Binding-site contacts:
Ligand atom C5 contacts residue ASN159 of chain 3.G at 3.6 Å.
Ligand atom N2 contacts residue TRP216 of chain 2.G at 4.4 Å.
Ligand atom C8 contacts residue THR161 of chain 3.G at 4.1 Å.
Ligand atom C4 contacts residue TRP216 of chain 2.G at 4.4 Å (hydrophobic).
Ligand atom C3 contacts residue TRP216 of chain 2.G at 4.5 Å (hydrophobic).
Ligand atom O3 contacts residue SER213 of chain 2.G at 4.4 Å.
Ligand atom C6 contacts residue TRP216 of chain 2.G at 3.8 Å (hydrophobic).
Ligand atom O5 contacts residue TRP216 of chain 2.G at 4.4 Å.
Ligand atom O7 contacts residue ASN159 of chain 3.G at 3.8 Å.
Ligand atom C3 contacts residue ASN159 of chain 3.G at 3.8 Å.
Ligand atom C2 contacts residue TRP216 of chain 2.G at 4.1 Å (hydrophobic).
Ligand atom C6 contacts residue THR161 of chain 3.G at 4.1 Å.
Ligand atom N2 contacts residue SER213 of chain 2.G at 2.8 Å (h-bond).
Ligand atom C8 contacts residue ILE236 of chain 3.G at 3.5 Å (hydrophobic).
Ligand atom O6 contacts residue TRP216 of chain 2.G at 4.2 Å.
Ligand atom O5 contacts residue ASN159 of chain 3.G at 2.4 Å (h-bond).
Ligand atom O6 contacts residue THR161 of chain 3.G at 4.5 Å.
Ligand atom C7 contacts residue PRO215 of chain 2.G at 4.3 Å (hydrophobic).
Ligand atom O7 contacts residue TRP216 of chain 2.G at 2.8 Å (h-bond).
Ligand atom C8 contacts residue SER213 of chain 2.G at 3.3 Å.
Ligand atom C7 contacts residue ASN159 of chain 3.G at 3.5 Å.
Ligand atom O6 contacts residue TRP216 of chain 2.G at 3.9 Å.
Ligand atom C2 contacts residue ASN159 of chain 3.G at 2.5 Å.
Ligand atom O7 contacts residue PRO215 of chain 2.G at 3.4 Å.
Ligand atom C1 contacts residue TRP216 of chain 2.G at 4.1 Å (hydrophobic).
Ligand atom C4 contacts residue TRP216 of chain 2.G at 4.0 Å (hydrophobic).
Ligand atom C1 contacts residue SER213 of chain 2.G at 4.3 Å.
Ligand atom C3 contacts residue SER213 of chain 2.G at 4.0 Å.
Ligand atom C4 contacts residue ASN159 of chain 3.G at 4.2 Å.
Ligand atom O7 contacts residue ARG214 of chain 2.G at 4.2 Å.
Ligand atom N2 contacts residue ASN159 of chain 3.G at 2.9 Å (h-bond).
Ligand atom O4 contacts residue TRP216 of chain 2.G at 4.0 Å.
Ligand atom C5 contacts residue LEU238 of chain 3.G at 4.2 Å (hydrophobic).
Ligand atom O3 contacts residue TRP216 of chain 2.G at 3.8 Å.
Ligand atom C7 contacts residue SER213 of chain 2.G at 3.5 Å.
Ligand atom C5 contacts residue TRP216 of chain 2.G at 3.8 Å (hydrophobic).
Ligand atom C7 contacts residue TRP216 of chain 2.G at 3.8 Å (hydrophobic).
Ligand atom C3 contacts residue TRP216 of chain 2.G at 4.4 Å (hydrophobic).
Ligand atom C1 contacts residue ASN159 of chain 3.G at 1.4 Å.
Ligand atom C2 contacts residue SER213 of chain 2.G at 3.9 Å.

This protein binds this small molecule.
Small molecule (SMILES): CC(=O)N[C@H]1[C@H](O[C@H]2[C@H](O)[C@@H](NC(C)=O)CO[C@@H]2CO)O[C@H](CO)[C@@H](O[C@@H]2O[C@H](CO[C@H]3O[C@H](CO)[C@@H](O)[C@H](O[C@H]4O[C@H](CO)[C@@H](O)[C@H](O)[C@@H]4O)[C@@H]3O)[C@@H](O)[C@H](O[C@H]3O[C@H](CO)[C@@H](O)[C@H](O)[C@@H]3O)[C@@H]2O)[C@@H]1O

Sequence of chain 3.G:
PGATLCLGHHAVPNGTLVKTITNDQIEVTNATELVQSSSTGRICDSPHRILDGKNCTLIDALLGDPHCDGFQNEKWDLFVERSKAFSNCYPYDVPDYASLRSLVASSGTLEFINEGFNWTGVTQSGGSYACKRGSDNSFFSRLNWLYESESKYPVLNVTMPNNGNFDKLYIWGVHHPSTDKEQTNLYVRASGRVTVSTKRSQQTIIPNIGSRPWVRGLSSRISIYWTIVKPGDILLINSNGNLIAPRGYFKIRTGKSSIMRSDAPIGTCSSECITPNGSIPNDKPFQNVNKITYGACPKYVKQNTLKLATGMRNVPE

Sequence of chain 2.G:
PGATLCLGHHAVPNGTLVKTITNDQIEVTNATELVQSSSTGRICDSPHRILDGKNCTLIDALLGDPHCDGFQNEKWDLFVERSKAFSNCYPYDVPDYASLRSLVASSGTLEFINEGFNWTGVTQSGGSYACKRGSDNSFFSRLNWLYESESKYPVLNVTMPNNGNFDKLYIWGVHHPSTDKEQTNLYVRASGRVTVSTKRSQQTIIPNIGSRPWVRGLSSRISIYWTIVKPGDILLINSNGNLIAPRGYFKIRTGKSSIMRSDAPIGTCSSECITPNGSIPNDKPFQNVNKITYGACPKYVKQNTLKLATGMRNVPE